Binding-site contacts:
Ligand atom O6 contacts residue ASN259 of chain 54.L at 4.2 Å.
Ligand atom C4 contacts residue ASN259 of chain 54.L at 4.2 Å.
Ligand atom C2 contacts residue ASN259 of chain 54.L at 2.4 Å.
Ligand atom O7 contacts residue ASN259 of chain 54.L at 2.9 Å (h-bond).
Ligand atom N2 contacts residue ASN259 of chain 54.L at 2.9 Å (h-bond).
Ligand atom O7 contacts residue THR116 of chain 54.K at 3.9 Å.
Ligand atom C7 contacts residue ASN259 of chain 54.L at 3.1 Å.
Ligand atom C3 contacts residue ASN259 of chain 54.L at 3.8 Å.
Ligand atom O7 contacts residue LYS181 of chain 54.K at 4.3 Å.
Ligand atom C5 contacts residue ASN259 of chain 54.L at 3.7 Å.
Ligand atom C8 contacts residue ASN259 of chain 54.L at 4.4 Å.
Ligand atom C1 contacts residue ASN259 of chain 54.L at 1.4 Å.
Ligand atom O5 contacts residue ASN259 of chain 54.L at 2.3 Å (h-bond).
Ligand atom C8 contacts residue LYS181 of chain 54.K at 4.3 Å.

A protein and the small-molecule ligand that binds it are described below.
Small molecule (SMILES): CC(=O)N[C@@H]1[C@@H](O)[C@H](O)[C@@H](CO)O[C@H]1O

Sequence of chain 54.L:
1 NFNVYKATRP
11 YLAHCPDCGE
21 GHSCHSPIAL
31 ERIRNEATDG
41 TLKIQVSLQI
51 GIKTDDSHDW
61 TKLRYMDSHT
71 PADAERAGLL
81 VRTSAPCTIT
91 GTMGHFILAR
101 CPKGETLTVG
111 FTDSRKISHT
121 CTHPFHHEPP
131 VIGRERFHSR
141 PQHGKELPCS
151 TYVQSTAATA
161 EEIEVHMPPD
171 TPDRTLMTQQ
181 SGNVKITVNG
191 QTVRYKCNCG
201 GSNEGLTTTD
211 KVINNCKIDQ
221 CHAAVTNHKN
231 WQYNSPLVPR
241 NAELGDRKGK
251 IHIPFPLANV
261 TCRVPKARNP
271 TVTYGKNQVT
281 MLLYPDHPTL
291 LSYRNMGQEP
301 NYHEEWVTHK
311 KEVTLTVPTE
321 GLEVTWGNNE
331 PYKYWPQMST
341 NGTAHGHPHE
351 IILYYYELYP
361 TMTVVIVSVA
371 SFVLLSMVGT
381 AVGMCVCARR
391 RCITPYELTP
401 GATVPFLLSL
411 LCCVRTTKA

Sequence of chain 54.K:
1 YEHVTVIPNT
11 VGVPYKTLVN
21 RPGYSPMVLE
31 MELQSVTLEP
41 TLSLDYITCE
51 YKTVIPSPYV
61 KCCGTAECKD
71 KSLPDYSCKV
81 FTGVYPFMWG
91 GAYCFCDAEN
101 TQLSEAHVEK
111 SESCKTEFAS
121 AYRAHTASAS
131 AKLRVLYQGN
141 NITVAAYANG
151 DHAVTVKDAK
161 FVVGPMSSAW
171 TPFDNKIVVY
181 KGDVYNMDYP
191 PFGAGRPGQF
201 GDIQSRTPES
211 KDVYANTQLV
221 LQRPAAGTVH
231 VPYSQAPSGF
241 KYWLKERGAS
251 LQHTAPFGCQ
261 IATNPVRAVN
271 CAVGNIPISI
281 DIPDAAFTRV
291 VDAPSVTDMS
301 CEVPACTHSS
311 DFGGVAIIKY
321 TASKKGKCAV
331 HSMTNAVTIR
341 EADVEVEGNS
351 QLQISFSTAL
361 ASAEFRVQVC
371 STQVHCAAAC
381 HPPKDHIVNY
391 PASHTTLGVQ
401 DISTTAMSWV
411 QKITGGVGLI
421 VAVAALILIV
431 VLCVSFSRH